Binding-site contacts:
Ligand atom O7 contacts residue ASN59 of chain 1.B at 4.0 Å.
Ligand atom C8 contacts residue TYR460 of chain 1.B at 4.1 Å (hydrophobic).
Ligand atom C6 contacts residue TYR32 of chain 1.B at 4.3 Å (hydrophobic).
Ligand atom C5 contacts residue TYR32 of chain 1.B at 4.3 Å (hydrophobic).
Ligand atom O5 contacts residue GLN68 of chain 1.B at 4.5 Å.
Ligand atom C7 contacts residue GLN68 of chain 1.B at 3.8 Å.
Ligand atom N2 contacts residue ASN59 of chain 1.B at 3.0 Å (h-bond).
Ligand atom C3 contacts residue ASN59 of chain 1.B at 3.9 Å.
Ligand atom O5 contacts residue ASN59 of chain 1.B at 2.3 Å (h-bond).
Ligand atom C2 contacts residue ASN59 of chain 1.B at 2.5 Å.
Ligand atom C2 contacts residue GLN68 of chain 1.B at 3.9 Å.
Ligand atom C5 contacts residue ASN59 of chain 1.B at 3.6 Å.
Ligand atom O6 contacts residue TYR32 of chain 1.B at 3.6 Å.
Ligand atom N2 contacts residue GLN68 of chain 1.B at 4.2 Å.
Ligand atom C1 contacts residue TYR32 of chain 1.B at 3.6 Å (hydrophobic).
Ligand atom C4 contacts residue ASN59 of chain 1.B at 4.2 Å.
Ligand atom C6 contacts residue GLU31 of chain 1.B at 3.0 Å.
Ligand atom C7 contacts residue ASN59 of chain 1.B at 3.8 Å.
Ligand atom O6 contacts residue GLU31 of chain 1.B at 2.3 Å (salt-bridge).
Ligand atom O5 contacts residue TYR32 of chain 1.B at 3.1 Å (h-bond).
Ligand atom O7 contacts residue GLN68 of chain 1.B at 2.7 Å (h-bond).
Ligand atom C1 contacts residue ASN59 of chain 1.B at 1.4 Å.
Ligand atom C5 contacts residue GLU31 of chain 1.B at 4.4 Å.
Ligand atom C1 contacts residue GLN68 of chain 1.B at 4.0 Å.

The small molecule below binds the protein below.
Small molecule (SMILES): CC(=O)N[C@H]1[C@H](O[C@H]2[C@H](O)[C@@H](NC(C)=O)CO[C@@H]2CO)O[C@H](CO)[C@@H](O)[C@@H]1O

Sequence of chain 1.B:
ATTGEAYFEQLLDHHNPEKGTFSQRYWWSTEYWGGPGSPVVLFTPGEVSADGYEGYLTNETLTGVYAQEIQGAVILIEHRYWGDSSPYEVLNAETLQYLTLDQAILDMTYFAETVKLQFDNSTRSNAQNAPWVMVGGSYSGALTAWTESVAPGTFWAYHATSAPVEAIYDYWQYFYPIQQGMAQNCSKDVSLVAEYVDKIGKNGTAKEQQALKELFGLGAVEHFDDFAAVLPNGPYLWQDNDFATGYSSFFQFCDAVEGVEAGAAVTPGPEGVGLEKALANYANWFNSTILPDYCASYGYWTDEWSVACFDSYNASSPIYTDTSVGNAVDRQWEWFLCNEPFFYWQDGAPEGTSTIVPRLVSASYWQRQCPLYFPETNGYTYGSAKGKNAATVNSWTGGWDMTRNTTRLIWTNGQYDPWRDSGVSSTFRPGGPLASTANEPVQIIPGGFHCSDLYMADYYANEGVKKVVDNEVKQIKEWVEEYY